The protein below binds the small molecule below.
Small molecule (SMILES): CC(=O)N[C@H]1[C@H](O[C@H]2[C@H](O)[C@@H](NC(C)=O)CO[C@@H]2CO)O[C@H](CO)[C@@H](O)[C@@H]1O

Sequence of chain 1.A:
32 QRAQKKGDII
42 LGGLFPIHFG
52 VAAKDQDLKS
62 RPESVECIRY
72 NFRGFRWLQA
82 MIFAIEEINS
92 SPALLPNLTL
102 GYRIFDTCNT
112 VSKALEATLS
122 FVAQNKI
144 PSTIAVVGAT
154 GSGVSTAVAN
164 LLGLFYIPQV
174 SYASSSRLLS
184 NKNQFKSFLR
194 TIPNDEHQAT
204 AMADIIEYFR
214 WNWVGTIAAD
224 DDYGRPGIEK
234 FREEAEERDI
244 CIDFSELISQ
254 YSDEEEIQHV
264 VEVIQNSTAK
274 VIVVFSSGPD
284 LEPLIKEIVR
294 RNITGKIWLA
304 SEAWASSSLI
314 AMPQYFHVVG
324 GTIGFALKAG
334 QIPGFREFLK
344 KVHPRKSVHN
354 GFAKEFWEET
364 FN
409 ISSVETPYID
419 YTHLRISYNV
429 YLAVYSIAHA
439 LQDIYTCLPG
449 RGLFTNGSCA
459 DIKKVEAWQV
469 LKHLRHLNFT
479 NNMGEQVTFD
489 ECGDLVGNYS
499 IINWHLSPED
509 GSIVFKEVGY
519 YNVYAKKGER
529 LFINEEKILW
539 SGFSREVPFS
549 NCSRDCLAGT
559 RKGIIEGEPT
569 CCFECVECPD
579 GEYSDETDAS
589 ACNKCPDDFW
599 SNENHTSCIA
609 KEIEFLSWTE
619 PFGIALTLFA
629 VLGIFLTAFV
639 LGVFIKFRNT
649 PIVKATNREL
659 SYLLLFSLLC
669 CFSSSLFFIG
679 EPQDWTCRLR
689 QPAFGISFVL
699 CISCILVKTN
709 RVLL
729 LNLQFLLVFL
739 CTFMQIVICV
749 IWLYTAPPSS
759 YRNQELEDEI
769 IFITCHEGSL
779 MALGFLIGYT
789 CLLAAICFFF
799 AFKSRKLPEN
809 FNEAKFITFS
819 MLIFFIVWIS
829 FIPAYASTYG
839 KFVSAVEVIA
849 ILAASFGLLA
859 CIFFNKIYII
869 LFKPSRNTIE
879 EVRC

Binding-site contacts:
Ligand atom O3 contacts residue ASN549 of chain 1.A at 3.6 Å.
Ligand atom C4 contacts residue ARG213 of chain 1.A at 4.4 Å.
Ligand atom C5 contacts residue ASN549 of chain 1.A at 3.7 Å.
Ligand atom O3 contacts residue ARG213 of chain 1.A at 2.6 Å (salt-bridge).
Ligand atom O3 contacts residue TRP214 of chain 1.A at 4.0 Å.
Ligand atom C3 contacts residue ASN549 of chain 1.A at 3.7 Å.
Ligand atom C1 contacts residue ASN549 of chain 1.A at 1.4 Å.
Ligand atom N2 contacts residue ARG213 of chain 1.A at 3.6 Å (salt-bridge).
Ligand atom C7 contacts residue ARG213 of chain 1.A at 3.2 Å.
Ligand atom C7 contacts residue ASN549 of chain 1.A at 3.5 Å.
Ligand atom C5 contacts residue ASP553 of chain 1.A at 4.3 Å.
Ligand atom C8 contacts residue ARG213 of chain 1.A at 4.3 Å.
Ligand atom C8 contacts residue PHE571 of chain 1.A at 4.5 Å (hydrophobic).
Ligand atom O7 contacts residue ASN549 of chain 1.A at 3.0 Å (h-bond).
Ligand atom C4 contacts residue ASN549 of chain 1.A at 4.3 Å.
Ligand atom C2 contacts residue ARG213 of chain 1.A at 3.4 Å.
Ligand atom C3 contacts residue ARG213 of chain 1.A at 3.8 Å.
Ligand atom O7 contacts residue ASN215 of chain 1.A at 3.2 Å.
Ligand atom O7 contacts residue ARG213 of chain 1.A at 2.5 Å (salt-bridge).
Ligand atom O5 contacts residue ASN549 of chain 1.A at 2.5 Å (h-bond).
Ligand atom C7 contacts residue ASN215 of chain 1.A at 4.2 Å.
Ligand atom C2 contacts residue ASN549 of chain 1.A at 2.5 Å.
Ligand atom N2 contacts residue ASN549 of chain 1.A at 3.3 Å (h-bond).